A protein and the small-molecule ligand that binds it are described below.
Small molecule (SMILES): COc1ccc(OCc2ccc(COc3c(Cl)cccc3Cl)cc2)c(Cl)c1

Sequence of chain 2.B:
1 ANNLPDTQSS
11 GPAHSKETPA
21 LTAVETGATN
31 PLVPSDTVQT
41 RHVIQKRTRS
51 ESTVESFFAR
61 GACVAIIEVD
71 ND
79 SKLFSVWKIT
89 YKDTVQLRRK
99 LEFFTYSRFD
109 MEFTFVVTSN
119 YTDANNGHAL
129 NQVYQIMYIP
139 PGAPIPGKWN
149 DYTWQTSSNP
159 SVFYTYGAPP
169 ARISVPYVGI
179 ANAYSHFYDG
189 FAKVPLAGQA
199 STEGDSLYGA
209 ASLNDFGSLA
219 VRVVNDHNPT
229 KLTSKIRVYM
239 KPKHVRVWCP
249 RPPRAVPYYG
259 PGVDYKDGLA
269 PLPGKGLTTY

Binding-site contacts:
Ligand atom C21 contacts residue TYR182 of chain 2.B at 3.8 Å (hydrophobic).
Ligand atom O1 contacts residue MET109 of chain 2.B at 3.7 Å.
Ligand atom C13 contacts residue ILE87 of chain 2.B at 3.7 Å (hydrophobic).
Ligand atom O3 contacts residue PHE107 of chain 2.B at 3.6 Å.
Ligand atom CL3 contacts residue LEU217 of chain 2.B at 3.8 Å.
Ligand atom C16 contacts residue TYR136 of chain 2.B at 3.8 Å (hydrophobic).
Ligand atom C20 contacts residue ILE171 of chain 2.B at 3.8 Å (hydrophobic).
Ligand atom C8 contacts residue MET109 of chain 2.B at 3.4 Å (hydrophobic).
Ligand atom CL2 contacts residue TYR136 of chain 2.B at 3.6 Å.
Ligand atom CL3 contacts residue PHE111 of chain 2.B at 3.8 Å.
Ligand atom O2 contacts residue VAL173 of chain 2.B at 3.4 Å.
Ligand atom C7 contacts residue PHE214 of chain 2.B at 3.5 Å (hydrophobic).
Ligand atom C2 contacts residue PHE214 of chain 2.B at 3.6 Å (hydrophobic).
Ligand atom O1 contacts residue ILE87 of chain 2.B at 3.7 Å.
Ligand atom C13 contacts residue PHE111 of chain 2.B at 3.7 Å (hydrophobic).
Ligand atom C10 contacts residue TYR136 of chain 2.B at 3.5 Å (hydrophobic).
Ligand atom CL2 contacts residue ILE25 of chain 1.E at 3.4 Å.
Ligand atom C21 contacts residue HIS184 of chain 2.B at 3.6 Å.
Ligand atom C7 contacts residue MET109 of chain 2.B at 3.3 Å (hydrophobic).
Ligand atom C21 contacts residue SER105 of chain 2.B at 3.8 Å.
Ligand atom C17 contacts residue ALA24 of chain 1.E at 3.7 Å (hydrophobic).
Ligand atom C1 contacts residue TYR182 of chain 2.B at 3.8 Å (hydrophobic).
Ligand atom C11 contacts residue ILE87 of chain 2.B at 3.8 Å (hydrophobic).
Ligand atom C3 contacts residue MET109 of chain 2.B at 3.7 Å (hydrophobic).
Ligand atom C13 contacts residue MET109 of chain 2.B at 3.4 Å (hydrophobic).
Ligand atom O3 contacts residue TYR89 of chain 2.B at 3.6 Å.
Ligand atom C20 contacts residue LEU217 of chain 2.B at 3.8 Å (hydrophobic).
Ligand atom C14 contacts residue TYR136 of chain 2.B at 3.5 Å (hydrophobic).
Ligand atom C19 contacts residue LEU217 of chain 2.B at 3.8 Å (hydrophobic).
Ligand atom C4 contacts residue MET109 of chain 2.B at 3.8 Å (hydrophobic).
Ligand atom C9 contacts residue PHE214 of chain 2.B at 3.7 Å (hydrophobic).
Ligand atom C16 contacts residue ALA24 of chain 1.E at 3.8 Å (hydrophobic).
Ligand atom C12 contacts residue ILE87 of chain 2.B at 3.8 Å (hydrophobic).
Ligand atom C9 contacts residue VAL176 of chain 2.B at 3.6 Å (hydrophobic).
Ligand atom C5 contacts residue TYR89 of chain 2.B at 3.5 Å (hydrophobic).
Ligand atom C6 contacts residue TYR89 of chain 2.B at 3.7 Å (hydrophobic).
Ligand atom CL2 contacts residue ALA24 of chain 1.E at 3.5 Å.
Ligand atom C12 contacts residue PHE111 of chain 2.B at 3.8 Å (hydrophobic).
Ligand atom C17 contacts residue TYR136 of chain 2.B at 3.7 Å (hydrophobic).
Ligand atom O1 contacts residue PHE214 of chain 2.B at 3.8 Å.

Sequence of chain 1.E:
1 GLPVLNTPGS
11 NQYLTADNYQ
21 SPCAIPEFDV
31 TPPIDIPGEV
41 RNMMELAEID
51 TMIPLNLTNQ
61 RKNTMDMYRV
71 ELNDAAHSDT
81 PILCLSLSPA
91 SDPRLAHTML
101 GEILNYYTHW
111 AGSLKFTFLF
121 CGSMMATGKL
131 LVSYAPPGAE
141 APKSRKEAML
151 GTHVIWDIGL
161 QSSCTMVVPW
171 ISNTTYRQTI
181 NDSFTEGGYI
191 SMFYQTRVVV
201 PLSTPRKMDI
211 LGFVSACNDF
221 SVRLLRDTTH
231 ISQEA